A protein and the small-molecule ligand that binds it are described below.
Small molecule (SMILES): CC(=O)N[C@H]1[C@H](O[C@H]2[C@H](O)[C@@H](NC(C)=O)CO[C@@H]2CO)O[C@H](CO)[C@@H](O)[C@@H]1O

Binding-site contacts:
Ligand atom N2 contacts residue PRO143 of chain 1.E at 4.5 Å.
Ligand atom C7 contacts residue PRO143 of chain 1.E at 4.2 Å (hydrophobic).
Ligand atom O5 contacts residue ASP92 of chain 1.E at 4.2 Å.
Ligand atom C8 contacts residue PRO143 of chain 1.E at 3.0 Å (hydrophobic).
Ligand atom C8 contacts residue ASN70 of chain 1.E at 4.1 Å.
Ligand atom C2 contacts residue ARG227 of chain 1.E at 3.2 Å.
Ligand atom O7 contacts residue ASN93 of chain 1.E at 2.5 Å (h-bond).
Ligand atom O3 contacts residue ARG227 of chain 1.E at 2.4 Å (salt-bridge).
Ligand atom C4 contacts residue ASN93 of chain 1.E at 4.1 Å.
Ligand atom N2 contacts residue ASN93 of chain 1.E at 3.1 Å (h-bond).
Ligand atom C4 contacts residue ARG227 of chain 1.E at 4.2 Å.
Ligand atom C7 contacts residue ASN93 of chain 1.E at 3.0 Å.
Ligand atom C3 contacts residue ARG227 of chain 1.E at 3.3 Å.
Ligand atom C6 contacts residue ASP92 of chain 1.E at 4.0 Å.
Ligand atom C7 contacts residue ASN70 of chain 1.E at 4.0 Å.
Ligand atom C7 contacts residue ARG227 of chain 1.E at 3.9 Å.
Ligand atom O7 contacts residue ASN70 of chain 1.E at 3.2 Å (h-bond).
Ligand atom N2 contacts residue ARG227 of chain 1.E at 3.4 Å (salt-bridge).
Ligand atom C8 contacts residue GLU72 of chain 1.E at 3.3 Å.
Ligand atom O7 contacts residue ARG227 of chain 1.E at 4.2 Å.
Ligand atom C7 contacts residue GLU72 of chain 1.E at 3.5 Å.
Ligand atom O7 contacts residue GLU72 of chain 1.E at 3.5 Å.
Ligand atom C2 contacts residue ASN93 of chain 1.E at 2.5 Å.
Ligand atom C3 contacts residue ASN93 of chain 1.E at 3.8 Å.
Ligand atom C8 contacts residue ASN93 of chain 1.E at 4.4 Å.
Ligand atom C5 contacts residue ASN93 of chain 1.E at 3.5 Å.
Ligand atom O5 contacts residue ASN93 of chain 1.E at 2.1 Å (h-bond).
Ligand atom O6 contacts residue ASP92 of chain 1.E at 4.2 Å.
Ligand atom C1 contacts residue ASN93 of chain 1.E at 1.4 Å.
Ligand atom N2 contacts residue GLU72 of chain 1.E at 4.3 Å.

Sequence of chain 1.E:
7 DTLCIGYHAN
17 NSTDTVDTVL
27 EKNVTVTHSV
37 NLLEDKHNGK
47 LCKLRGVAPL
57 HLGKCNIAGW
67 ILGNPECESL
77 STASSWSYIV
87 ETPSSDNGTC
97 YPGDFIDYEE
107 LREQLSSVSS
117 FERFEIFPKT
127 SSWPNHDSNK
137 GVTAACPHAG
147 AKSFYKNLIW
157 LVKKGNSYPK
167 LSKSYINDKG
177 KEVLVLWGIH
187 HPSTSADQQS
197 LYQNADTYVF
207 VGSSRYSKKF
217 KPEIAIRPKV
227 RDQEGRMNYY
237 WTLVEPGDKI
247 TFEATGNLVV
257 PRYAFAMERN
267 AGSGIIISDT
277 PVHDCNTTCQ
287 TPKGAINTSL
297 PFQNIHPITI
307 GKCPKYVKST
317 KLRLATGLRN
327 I